A protein and the small-molecule ligand that binds it are described below.
Small molecule (SMILES): CC(=O)N[C@H]1[C@H]([C@H](O)[C@H](O)CO)O[C@@](O[C@H](CO)[C@@H](O)[C@@H]2O[C@@H](C(=O)O)C[C@H](O)[C@H]2NC(C)=O)(C(=O)O)C[C@@H]1O

Sequence of chain 46.C:
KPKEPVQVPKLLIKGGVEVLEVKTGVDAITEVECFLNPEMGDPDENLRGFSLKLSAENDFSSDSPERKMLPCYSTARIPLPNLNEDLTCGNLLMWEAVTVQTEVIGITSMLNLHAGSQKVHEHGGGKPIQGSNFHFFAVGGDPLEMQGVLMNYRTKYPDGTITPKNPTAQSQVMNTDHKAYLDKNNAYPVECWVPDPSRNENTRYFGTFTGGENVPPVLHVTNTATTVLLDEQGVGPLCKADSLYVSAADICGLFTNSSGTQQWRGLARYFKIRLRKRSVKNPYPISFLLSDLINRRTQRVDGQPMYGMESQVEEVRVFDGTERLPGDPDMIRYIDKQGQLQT

Sequence of chain 46.D:
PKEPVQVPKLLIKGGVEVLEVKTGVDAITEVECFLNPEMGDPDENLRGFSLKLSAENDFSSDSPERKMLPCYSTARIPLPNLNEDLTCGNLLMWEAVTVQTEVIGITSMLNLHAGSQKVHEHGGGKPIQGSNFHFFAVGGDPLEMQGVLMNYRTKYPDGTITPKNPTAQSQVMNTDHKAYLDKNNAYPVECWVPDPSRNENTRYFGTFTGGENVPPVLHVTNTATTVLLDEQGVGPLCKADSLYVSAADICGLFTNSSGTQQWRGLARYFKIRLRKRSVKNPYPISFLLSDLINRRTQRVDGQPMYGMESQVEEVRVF

Sequence of chain 46.B:
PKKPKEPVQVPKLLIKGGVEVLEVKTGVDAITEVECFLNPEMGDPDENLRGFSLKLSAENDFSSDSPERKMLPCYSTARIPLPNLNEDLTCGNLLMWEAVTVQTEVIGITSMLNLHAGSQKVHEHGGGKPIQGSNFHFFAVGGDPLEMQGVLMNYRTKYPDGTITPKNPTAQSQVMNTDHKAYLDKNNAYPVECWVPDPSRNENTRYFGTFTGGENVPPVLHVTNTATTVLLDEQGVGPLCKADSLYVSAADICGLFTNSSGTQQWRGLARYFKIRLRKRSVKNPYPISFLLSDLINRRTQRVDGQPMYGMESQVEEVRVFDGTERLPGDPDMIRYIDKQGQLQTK

Binding-site contacts:
Ligand atom C6 contacts residue LYS68 of chain 46.C at 4.2 Å.
Ligand atom N5 contacts residue ASN272 of chain 46.C at 3.2 Å (h-bond).
Ligand atom O9 contacts residue LEU67 of chain 46.C at 3.4 Å.
Ligand atom N5 contacts residue GLN278 of chain 46.C at 3.7 Å.
Ligand atom C11 contacts residue PHE270 of chain 46.C at 3.8 Å (hydrophobic).
Ligand atom O8 contacts residue LYS68 of chain 46.C at 3.4 Å.
Ligand atom O1A contacts residue LYS68 of chain 46.C at 2.8 Å.
Ligand atom C1 contacts residue LYS68 of chain 46.C at 3.6 Å.
Ligand atom O1A contacts residue ASN272 of chain 46.C at 3.6 Å (h-bond).
Ligand atom C8 contacts residue GLN278 of chain 46.C at 3.6 Å.
Ligand atom C1 contacts residue ASN272 of chain 46.C at 4.1 Å.
Ligand atom C11 contacts residue PHE75 of chain 46.D at 3.3 Å (hydrophobic).
Ligand atom C11 contacts residue ASN272 of chain 46.C at 3.6 Å.
Ligand atom C10 contacts residue ASN272 of chain 46.C at 3.9 Å.
Ligand atom C5 contacts residue ASN272 of chain 46.C at 4.1 Å.
Ligand atom C10 contacts residue PHE75 of chain 46.D at 4.1 Å (hydrophobic).
Ligand atom C11 contacts residue THR276 of chain 46.C at 3.3 Å.
Ligand atom O1B contacts residue THR276 of chain 46.C at 3.5 Å (h-bond).
Ligand atom C9 contacts residue LEU67 of chain 46.C at 4.1 Å (hydrophobic).
Ligand atom C10 contacts residue GLN278 of chain 46.C at 4.0 Å.
Ligand atom O8 contacts residue GLN278 of chain 46.C at 3.4 Å (h-bond).
Ligand atom C1 contacts residue SER274 of chain 46.C at 4.1 Å.
Ligand atom C9 contacts residue LYS68 of chain 46.C at 3.8 Å.
Ligand atom O1B contacts residue LYS68 of chain 46.C at 3.9 Å.
Ligand atom C11 contacts residue PHE65 of chain 46.C at 3.4 Å (hydrophobic).
Ligand atom O7 contacts residue LEU62 of chain 46.C at 4.0 Å.
Ligand atom C6 contacts residue ASN272 of chain 46.C at 3.7 Å.
Ligand atom O1A contacts residue THR276 of chain 46.C at 2.3 Å (h-bond).
Ligand atom C11 contacts residue SER274 of chain 46.C at 4.1 Å.
Ligand atom O10 contacts residue PHE75 of chain 46.D at 3.8 Å.
Ligand atom O9 contacts residue LYS68 of chain 46.C at 2.9 Å (salt-bridge).
Ligand atom C11 contacts residue HIS138 of chain 46.B at 3.1 Å.
Ligand atom C1 contacts residue THR276 of chain 46.C at 3.2 Å.
Ligand atom O8 contacts residue ASN272 of chain 46.C at 3.4 Å (h-bond).
Ligand atom O9 contacts residue GLN278 of chain 46.C at 3.9 Å.
Ligand atom C9 contacts residue GLN278 of chain 46.C at 3.1 Å.
Ligand atom O1B contacts residue SER274 of chain 46.C at 2.9 Å (h-bond).
Ligand atom C11 contacts residue GLN278 of chain 46.C at 3.5 Å.
Ligand atom O8 contacts residue THR276 of chain 46.C at 3.6 Å.
Ligand atom C7 contacts residue GLN278 of chain 46.C at 3.8 Å.